Sequence of chain 1.E:
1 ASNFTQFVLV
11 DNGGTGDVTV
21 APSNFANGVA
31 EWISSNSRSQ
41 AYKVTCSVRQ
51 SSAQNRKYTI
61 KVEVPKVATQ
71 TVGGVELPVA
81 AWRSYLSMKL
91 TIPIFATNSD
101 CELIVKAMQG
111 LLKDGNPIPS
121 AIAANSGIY

This protein binds this small molecule.
Small molecule (SMILES): Nc1nc(=O)c2ncn([C@@H]3O[C@H](CO[P](=O)(O)O[C@H]4[C@@H](O)[C@H](n5cnc6c(N)ncnc65)O[C@@H]4CO[P](=O)(O)O[C@@H]4[C@@H](O)[C@H](n5cnc6c(N)ncnc65)O[C@@H]4COP(=O)=O)[C@@H](O)[C@H]3O)c2[nH]1

Binding-site contacts:
Ligand atom C5 contacts residue VAL29 of chain 1.E at 4.0 Å (hydrophobic).
Ligand atom N6 contacts residue CYS46 of chain 1.E at 3.4 Å (h-bond).
Ligand atom C2 contacts residue THR59 of chain 1.E at 4.1 Å.
Ligand atom N6 contacts residue SER47 of chain 1.E at 4.1 Å.
Ligand atom N9 contacts residue TYR85 of chain 1.E at 4.0 Å.
Ligand atom OP1 contacts residue LYS43 of chain 1.E at 2.9 Å (salt-bridge).
Ligand atom C8 contacts residue TYR85 of chain 1.E at 3.8 Å (hydrophobic).
Ligand atom C6 contacts residue VAL29 of chain 1.E at 4.1 Å (hydrophobic).
Ligand atom C6 contacts residue THR59 of chain 1.E at 3.6 Å.
Ligand atom N6 contacts residue THR45 of chain 1.E at 2.5 Å (h-bond).
Ligand atom C8 contacts residue LYS61 of chain 1.E at 3.7 Å.
Ligand atom C4 contacts residue LYS61 of chain 1.E at 3.7 Å.
Ligand atom N7 contacts residue LYS61 of chain 1.E at 3.7 Å.
Ligand atom N1 contacts residue THR59 of chain 1.E at 3.5 Å.
Ligand atom C5 contacts residue THR45 of chain 1.E at 3.1 Å.
Ligand atom N7 contacts residue THR45 of chain 1.E at 2.5 Å (h-bond).
Ligand atom N6 contacts residue LYS61 of chain 1.E at 4.1 Å.
Ligand atom N9 contacts residue LYS61 of chain 1.E at 3.7 Å.
Ligand atom OP1 contacts residue TYR85 of chain 1.E at 3.5 Å (h-bond).
Ligand atom C6 contacts residue LYS61 of chain 1.E at 3.8 Å.
Ligand atom OP2 contacts residue LYS43 of chain 1.E at 2.7 Å (salt-bridge).
Ligand atom O6 contacts residue LYS61 of chain 1.E at 3.0 Å (salt-bridge).
Ligand atom C6 contacts residue TYR85 of chain 1.E at 3.4 Å (hydrophobic).
Ligand atom C5 contacts residue LYS61 of chain 1.E at 3.7 Å.
Ligand atom N6 contacts residue THR59 of chain 1.E at 2.8 Å (h-bond).
Ligand atom C6 contacts residue THR45 of chain 1.E at 3.1 Å.
Ligand atom O3' contacts residue GLU63 of chain 1.E at 4.1 Å.
Ligand atom C4 contacts residue TYR85 of chain 1.E at 3.8 Å (hydrophobic).
Ligand atom C8 contacts residue THR45 of chain 1.E at 3.8 Å.
Ligand atom P contacts residue LYS43 of chain 1.E at 3.2 Å.
Ligand atom C5 contacts residue TYR85 of chain 1.E at 3.5 Å (hydrophobic).
Ligand atom OP2 contacts residue GLU63 of chain 1.E at 3.6 Å (salt-bridge).
Ligand atom N7 contacts residue TYR85 of chain 1.E at 3.7 Å.
Ligand atom N1 contacts residue TYR85 of chain 1.E at 3.5 Å.
Ligand atom N6 contacts residue TYR85 of chain 1.E at 3.4 Å.
Ligand atom P contacts residue TYR85 of chain 1.E at 3.7 Å.
Ligand atom C5' contacts residue TYR85 of chain 1.E at 4.0 Å (hydrophobic).
Ligand atom C2 contacts residue SER47 of chain 1.E at 3.4 Å.
Ligand atom N1 contacts residue SER47 of chain 1.E at 2.9 Å (h-bond).
Ligand atom C6 contacts residue SER47 of chain 1.E at 3.9 Å.